This protein binds this small molecule.
Small molecule (SMILES): Cc1nn(C)cc1-c1cc[nH]n1

Sequence of chain 1.A:
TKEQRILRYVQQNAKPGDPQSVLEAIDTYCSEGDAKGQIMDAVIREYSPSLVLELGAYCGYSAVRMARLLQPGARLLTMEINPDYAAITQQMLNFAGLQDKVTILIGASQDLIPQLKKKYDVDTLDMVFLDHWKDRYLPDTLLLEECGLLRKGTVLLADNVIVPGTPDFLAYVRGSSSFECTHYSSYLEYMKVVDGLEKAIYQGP

Binding-site contacts:
Ligand atom C5 contacts residue ALA115 of chain 1.A at 4.1 Å (hydrophobic).
Ligand atom C1 contacts residue GLU87 of chain 1.A at 3.7 Å.
Ligand atom N11 contacts residue GLU87 of chain 1.A at 2.9 Å (salt-bridge).
Ligand atom C7 contacts residue HIS139 of chain 1.A at 3.7 Å.
Ligand atom C9 contacts residue HIS139 of chain 1.A at 3.5 Å.
Ligand atom C7 contacts residue ILE88 of chain 1.A at 3.7 Å (hydrophobic).
Ligand atom C6 contacts residue ILE88 of chain 1.A at 4.0 Å (hydrophobic).
Ligand atom N3 contacts residue HIS139 of chain 1.A at 4.0 Å.
Ligand atom C5 contacts residue SER116 of chain 1.A at 3.6 Å.
Ligand atom C9 contacts residue TRP140 of chain 1.A at 3.6 Å (hydrophobic).
Ligand atom C2 contacts residue GLY114 of chain 1.A at 4.0 Å.
Ligand atom C10 contacts residue TYR65 of chain 1.A at 3.5 Å (hydrophobic).
Ligand atom C6 contacts residue HIS139 of chain 1.A at 4.1 Å.
Ligand atom C1 contacts residue ILE88 of chain 1.A at 3.8 Å (hydrophobic).
Ligand atom N3 contacts residue SER116 of chain 1.A at 2.8 Å (h-bond).
Ligand atom N11 contacts residue ILE88 of chain 1.A at 4.1 Å.
Ligand atom C1 contacts residue GLY63 of chain 1.A at 4.1 Å.
Ligand atom C1 contacts residue GLY114 of chain 1.A at 3.6 Å.
Ligand atom C8 contacts residue ILE88 of chain 1.A at 3.5 Å (hydrophobic).
Ligand atom C8 contacts residue HIS139 of chain 1.A at 3.7 Å.
Ligand atom N13 contacts residue GLU87 of chain 1.A at 3.4 Å (salt-bridge).
Ligand atom C2 contacts residue HIS139 of chain 1.A at 4.1 Å.
Ligand atom N13 contacts residue GLY63 of chain 1.A at 3.8 Å.
Ligand atom C1 contacts residue SER116 of chain 1.A at 4.0 Å.
Ligand atom N3 contacts residue GLY114 of chain 1.A at 4.1 Å.
Ligand atom C5 contacts residue GLN117 of chain 1.A at 3.3 Å.
Ligand atom C6 contacts residue TRP140 of chain 1.A at 3.6 Å (hydrophobic).
Ligand atom N4 contacts residue HIS139 of chain 1.A at 4.0 Å.
Ligand atom N4 contacts residue ILE88 of chain 1.A at 4.0 Å.
Ligand atom N11 contacts residue GLY63 of chain 1.A at 3.6 Å.
Ligand atom N13 contacts residue ILE88 of chain 1.A at 3.1 Å (h-bond).
Ligand atom N3 contacts residue ALA115 of chain 1.A at 3.6 Å.
Ligand atom C5 contacts residue ARG143 of chain 1.A at 4.0 Å.
Ligand atom C5 contacts residue TRP140 of chain 1.A at 3.5 Å (hydrophobic).
Ligand atom C2 contacts residue SER116 of chain 1.A at 3.8 Å.
Ligand atom C10 contacts residue GLU87 of chain 1.A at 4.1 Å.
Ligand atom C9 contacts residue ILE88 of chain 1.A at 4.1 Å (hydrophobic).
Ligand atom C2 contacts residue ILE88 of chain 1.A at 4.0 Å (hydrophobic).
Ligand atom N4 contacts residue SER116 of chain 1.A at 3.7 Å.
Ligand atom C1 contacts residue MET86 of chain 1.A at 3.5 Å (hydrophobic).